Sequence of chain 1.E:
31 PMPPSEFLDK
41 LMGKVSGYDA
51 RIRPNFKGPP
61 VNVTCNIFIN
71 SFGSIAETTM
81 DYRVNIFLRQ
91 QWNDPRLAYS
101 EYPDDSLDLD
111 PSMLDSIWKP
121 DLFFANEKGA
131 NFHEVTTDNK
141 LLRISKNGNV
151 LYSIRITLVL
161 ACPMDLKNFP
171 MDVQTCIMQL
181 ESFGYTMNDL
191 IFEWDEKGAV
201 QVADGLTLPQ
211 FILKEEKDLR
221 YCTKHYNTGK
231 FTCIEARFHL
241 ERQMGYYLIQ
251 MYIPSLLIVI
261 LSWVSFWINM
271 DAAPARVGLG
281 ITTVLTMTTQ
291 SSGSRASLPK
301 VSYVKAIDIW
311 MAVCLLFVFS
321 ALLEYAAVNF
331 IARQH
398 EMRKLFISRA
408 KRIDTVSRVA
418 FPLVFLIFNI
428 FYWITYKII

Binding-site contacts:
Ligand atom C8 contacts residue PRO60 of chain 1.E at 3.3 Å (hydrophobic).
Ligand atom C8 contacts residue PRO59 of chain 1.E at 3.8 Å (hydrophobic).
Ligand atom C1 contacts residue PRO60 of chain 1.E at 4.4 Å (hydrophobic).
Ligand atom N2 contacts residue PRO60 of chain 1.E at 3.4 Å (h-bond).
Ligand atom C7 contacts residue PRO59 of chain 1.E at 4.4 Å (hydrophobic).
Ligand atom C2 contacts residue ASN62 of chain 1.E at 2.4 Å.
Ligand atom C1 contacts residue ASN62 of chain 1.E at 1.4 Å.
Ligand atom C7 contacts residue ASN62 of chain 1.E at 3.2 Å.
Ligand atom N2 contacts residue ASN62 of chain 1.E at 2.9 Å (h-bond).
Ligand atom O5 contacts residue ASN62 of chain 1.E at 2.4 Å (h-bond).
Ligand atom C7 contacts residue PRO60 of chain 1.E at 3.6 Å (hydrophobic).
Ligand atom C4 contacts residue ASN62 of chain 1.E at 4.3 Å.
Ligand atom C8 contacts residue ASN55 of chain 1.E at 3.4 Å.
Ligand atom C8 contacts residue ASN62 of chain 1.E at 4.4 Å.
Ligand atom N2 contacts residue PRO59 of chain 1.E at 3.8 Å.
Ligand atom C5 contacts residue ASN62 of chain 1.E at 3.8 Å.
Ligand atom O3 contacts residue PRO59 of chain 1.E at 4.4 Å.
Ligand atom C3 contacts residue ASN62 of chain 1.E at 3.7 Å.
Ligand atom O7 contacts residue ASN62 of chain 1.E at 3.1 Å (h-bond).

The small molecule below binds the protein below.
Small molecule (SMILES): CC(=O)N[C@H]1[C@H](O[C@H]2[C@H](O)[C@@H](NC(C)=O)CO[C@@H]2CO)O[C@H](CO)[C@@H](O)[C@@H]1O